Sequence of chain 1.F:
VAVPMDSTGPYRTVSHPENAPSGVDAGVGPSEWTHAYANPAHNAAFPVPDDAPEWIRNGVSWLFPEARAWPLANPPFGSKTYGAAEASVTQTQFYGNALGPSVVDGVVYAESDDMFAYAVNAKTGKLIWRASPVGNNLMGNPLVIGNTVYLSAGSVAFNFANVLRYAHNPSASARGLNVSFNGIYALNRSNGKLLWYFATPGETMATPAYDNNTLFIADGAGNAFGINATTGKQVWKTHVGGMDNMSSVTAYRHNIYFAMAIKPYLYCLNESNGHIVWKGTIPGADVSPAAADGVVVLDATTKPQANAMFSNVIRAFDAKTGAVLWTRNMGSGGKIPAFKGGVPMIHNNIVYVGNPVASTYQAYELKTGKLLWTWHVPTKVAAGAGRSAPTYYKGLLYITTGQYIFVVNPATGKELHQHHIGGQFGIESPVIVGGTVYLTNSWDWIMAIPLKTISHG

Binding-site contacts:
Ligand atom CA contacts residue TYR214 of chain 1.F at 4.1 Å (hydrophobic).
Ligand atom C contacts residue ASN216 of chain 1.F at 4.1 Å.
Ligand atom O contacts residue ASN217 of chain 1.F at 3.4 Å (h-bond).
Ligand atom O contacts residue TYR214 of chain 1.F at 3.4 Å (h-bond).
Ligand atom C contacts residue TYR214 of chain 1.F at 3.5 Å (hydrophobic).
Ligand atom N contacts residue ASN216 of chain 1.F at 3.2 Å (h-bond).
Ligand atom N contacts residue TYR214 of chain 1.F at 3.9 Å.
Ligand atom N contacts residue ASP215 of chain 1.F at 3.2 Å (salt-bridge).
Ligand atom C contacts residue ASN217 of chain 1.F at 4.3 Å.
Ligand atom OXT contacts residue TYR214 of chain 1.F at 3.1 Å (h-bond).
Ligand atom O contacts residue ASN216 of chain 1.F at 3.3 Å.
Ligand atom CA contacts residue ASN216 of chain 1.F at 4.2 Å.

The small molecule below binds the protein below.
Small molecule (SMILES): NCC(=O)O